Binding-site contacts:
Ligand atom C8 contacts residue ALA675 of chain 1.B at 3.5 Å (hydrophobic).
Ligand atom C5 contacts residue ASN1043 of chain 1.B at 3.7 Å.
Ligand atom O5 contacts residue ASN1043 of chain 1.B at 2.4 Å (h-bond).
Ligand atom C7 contacts residue ASN1043 of chain 1.B at 3.2 Å.
Ligand atom O7 contacts residue ASN1043 of chain 1.B at 3.2 Å (h-bond).
Ligand atom C8 contacts residue GLU1041 of chain 1.B at 4.4 Å.
Ligand atom C8 contacts residue ASN1043 of chain 1.B at 4.0 Å.
Ligand atom C2 contacts residue ASN1043 of chain 1.B at 2.4 Å.
Ligand atom N2 contacts residue ASN1043 of chain 1.B at 2.8 Å (h-bond).
Ligand atom C8 contacts residue ARG1042 of chain 1.B at 3.9 Å.
Ligand atom C1 contacts residue ASN1043 of chain 1.B at 1.4 Å.
Ligand atom C4 contacts residue ASN1043 of chain 1.B at 4.2 Å.
Ligand atom C8 contacts residue ILE674 of chain 1.B at 4.2 Å (hydrophobic).
Ligand atom C3 contacts residue ASN1043 of chain 1.B at 3.8 Å.

A small-molecule ligand and the protein it binds are described below.
Small molecule (SMILES): CC(=O)N[C@H]1[C@H](O[C@H]2[C@H](O)[C@@H](NC(C)=O)CO[C@@H]2CO)O[C@H](CO)[C@@H](O)[C@@H]1O

Sequence of chain 1.B:
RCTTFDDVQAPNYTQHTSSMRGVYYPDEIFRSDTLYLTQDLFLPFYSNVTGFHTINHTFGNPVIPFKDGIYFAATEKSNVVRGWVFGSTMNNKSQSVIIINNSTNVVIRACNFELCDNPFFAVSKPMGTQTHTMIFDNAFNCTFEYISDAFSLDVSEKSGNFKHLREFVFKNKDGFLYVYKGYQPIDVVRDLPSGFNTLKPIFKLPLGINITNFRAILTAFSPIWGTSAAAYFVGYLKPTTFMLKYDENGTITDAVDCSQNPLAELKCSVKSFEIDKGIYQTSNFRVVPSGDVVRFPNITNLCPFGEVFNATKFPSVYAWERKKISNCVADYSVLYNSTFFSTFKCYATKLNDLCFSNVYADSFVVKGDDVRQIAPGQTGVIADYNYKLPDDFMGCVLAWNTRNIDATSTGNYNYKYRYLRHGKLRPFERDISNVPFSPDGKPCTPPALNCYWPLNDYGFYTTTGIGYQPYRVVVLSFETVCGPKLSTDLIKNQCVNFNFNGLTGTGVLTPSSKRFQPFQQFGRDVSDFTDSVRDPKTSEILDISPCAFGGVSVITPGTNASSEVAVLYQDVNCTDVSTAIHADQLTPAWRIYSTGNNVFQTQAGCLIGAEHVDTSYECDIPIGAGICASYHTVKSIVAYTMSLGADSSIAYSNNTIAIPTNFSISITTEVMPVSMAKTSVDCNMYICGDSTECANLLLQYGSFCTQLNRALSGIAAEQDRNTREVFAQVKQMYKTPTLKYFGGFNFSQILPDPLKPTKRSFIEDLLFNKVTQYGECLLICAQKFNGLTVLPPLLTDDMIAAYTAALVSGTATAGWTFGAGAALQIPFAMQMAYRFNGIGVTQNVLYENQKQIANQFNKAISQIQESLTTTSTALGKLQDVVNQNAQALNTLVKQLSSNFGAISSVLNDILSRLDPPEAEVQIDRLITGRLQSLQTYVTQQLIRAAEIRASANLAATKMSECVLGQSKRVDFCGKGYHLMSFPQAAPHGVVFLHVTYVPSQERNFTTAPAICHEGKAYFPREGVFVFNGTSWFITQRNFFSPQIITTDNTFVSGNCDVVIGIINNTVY